Sequence of chain 30.A:
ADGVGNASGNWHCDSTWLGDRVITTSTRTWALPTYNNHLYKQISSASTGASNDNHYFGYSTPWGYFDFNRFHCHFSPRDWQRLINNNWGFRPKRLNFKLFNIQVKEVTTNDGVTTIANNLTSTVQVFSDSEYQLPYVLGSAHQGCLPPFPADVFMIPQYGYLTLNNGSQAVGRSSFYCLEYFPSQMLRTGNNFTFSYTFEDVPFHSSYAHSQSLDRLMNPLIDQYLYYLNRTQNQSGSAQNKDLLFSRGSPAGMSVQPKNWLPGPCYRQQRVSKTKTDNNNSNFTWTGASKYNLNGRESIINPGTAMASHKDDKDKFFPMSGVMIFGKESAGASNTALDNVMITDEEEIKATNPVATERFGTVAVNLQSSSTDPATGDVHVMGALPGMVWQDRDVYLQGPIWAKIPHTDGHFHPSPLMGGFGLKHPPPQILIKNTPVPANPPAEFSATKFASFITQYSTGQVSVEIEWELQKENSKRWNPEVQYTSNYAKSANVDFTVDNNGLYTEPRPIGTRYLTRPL

Binding-site contacts:
Ligand atom C3' contacts residue GLU215 of chain 30.A at 3.3 Å.
Ligand atom C5 contacts residue PRO218 of chain 30.A at 4.0 Å (hydrophobic).
Ligand atom C2' contacts residue GLY437 of chain 30.A at 2.8 Å.
Ligand atom N7 contacts residue VAL217 of chain 30.A at 3.7 Å.
Ligand atom O3' contacts residue GLU215 of chain 30.A at 3.5 Å (salt-bridge).
Ligand atom N6 contacts residue ASP407 of chain 30.A at 3.6 Å (salt-bridge).
Ligand atom C4 contacts residue PRO218 of chain 30.A at 4.1 Å (hydrophobic).
Ligand atom C2' contacts residue GLU215 of chain 30.A at 3.6 Å.
Ligand atom O5' contacts residue LYS439 of chain 30.A at 3.8 Å.
Ligand atom N7 contacts residue PRO218 of chain 30.A at 4.0 Å.
Ligand atom N1 contacts residue HIS428 of chain 30.A at 3.3 Å.
Ligand atom N9 contacts residue GLY437 of chain 30.A at 3.3 Å (h-bond).
Ligand atom N9 contacts residue VAL217 of chain 30.A at 4.3 Å.
Ligand atom O3P contacts residue LYS439 of chain 30.A at 2.9 Å.
Ligand atom C6 contacts residue HIS428 of chain 30.A at 4.2 Å.
Ligand atom N9 contacts residue PRO218 of chain 30.A at 4.2 Å.
Ligand atom C8 contacts residue PRO218 of chain 30.A at 4.2 Å (hydrophobic).
Ligand atom C1' contacts residue GLY437 of chain 30.A at 3.3 Å.
Ligand atom C8 contacts residue PRO429 of chain 30.A at 4.3 Å (hydrophobic).
Ligand atom C2' contacts residue ASP216 of chain 30.A at 4.3 Å.
Ligand atom N6 contacts residue SER430 of chain 30.A at 3.7 Å.
Ligand atom N3 contacts residue PRO429 of chain 30.A at 4.4 Å.
Ligand atom P contacts residue HIS426 of chain 30.A at 3.9 Å.
Ligand atom C3' contacts residue GLY437 of chain 30.A at 3.9 Å.
Ligand atom O3' contacts residue ILE420 of chain 30.A at 4.2 Å.
Ligand atom N7 contacts residue GLY437 of chain 30.A at 3.5 Å (h-bond).
Ligand atom N7 contacts residue PRO429 of chain 30.A at 4.3 Å.
Ligand atom O3' contacts residue LYS439 of chain 30.A at 3.5 Å.
Ligand atom N9 contacts residue PRO429 of chain 30.A at 4.3 Å.
Ligand atom C2 contacts residue HIS428 of chain 30.A at 3.8 Å.
Ligand atom C8 contacts residue GLY437 of chain 30.A at 2.8 Å.
Ligand atom C6 contacts residue PRO218 of chain 30.A at 4.2 Å (hydrophobic).
Ligand atom C8 contacts residue VAL217 of chain 30.A at 3.5 Å (hydrophobic).
Ligand atom O3' contacts residue GLY437 of chain 30.A at 3.9 Å.
Ligand atom O1P contacts residue LYS439 of chain 30.A at 2.6 Å.
Ligand atom O1P contacts residue HIS426 of chain 30.A at 2.7 Å (h-bond).
Ligand atom C6 contacts residue SER430 of chain 30.A at 4.2 Å.
Ligand atom P contacts residue LYS439 of chain 30.A at 3.3 Å.
Ligand atom O2P contacts residue HIS426 of chain 30.A at 3.6 Å.
Ligand atom N6 contacts residue HIS428 of chain 30.A at 4.0 Å.

A small-molecule ligand and the protein it binds are described below.
Small molecule (SMILES): Nc1ncnc2c1ncn2[C@@H]1C[C@@H](O)[C@@H](COP(=O)(O)O)O1